This small molecule binds to this protein.
Small molecule (SMILES): O=C(CN1Cc2ccc(Cl)cc2[C@@]2(CCN(c3cncc4ccccc34)C2=O)C1)NCC1CC1

Sequence of chain 1.A:
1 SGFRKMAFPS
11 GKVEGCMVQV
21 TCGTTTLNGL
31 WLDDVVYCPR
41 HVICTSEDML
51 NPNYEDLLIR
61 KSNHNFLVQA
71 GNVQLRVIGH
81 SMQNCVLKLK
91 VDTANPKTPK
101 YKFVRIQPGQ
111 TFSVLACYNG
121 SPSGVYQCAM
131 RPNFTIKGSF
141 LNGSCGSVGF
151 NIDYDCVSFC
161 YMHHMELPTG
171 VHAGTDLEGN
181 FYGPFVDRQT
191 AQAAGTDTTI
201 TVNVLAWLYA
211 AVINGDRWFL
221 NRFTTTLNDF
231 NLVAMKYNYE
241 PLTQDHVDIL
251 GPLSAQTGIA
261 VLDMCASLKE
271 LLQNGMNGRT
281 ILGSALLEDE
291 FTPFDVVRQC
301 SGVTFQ

Binding-site contacts:
Ligand atom C20 contacts residue ASN142 of chain 1.B at 3.7 Å.
Ligand atom C20 contacts residue GLU166 of chain 1.B at 3.4 Å.
Ligand atom C17 contacts residue MET165 of chain 1.B at 3.7 Å (hydrophobic).
Ligand atom N3 contacts residue SER144 of chain 1.B at 3.9 Å.
Ligand atom C17 contacts residue HIS163 of chain 1.B at 3.4 Å.
Ligand atom C14 contacts residue ASN142 of chain 1.B at 3.7 Å.
Ligand atom C5 contacts residue GLN189 of chain 1.B at 3.6 Å.
Ligand atom C18 contacts residue HIS163 of chain 1.B at 3.8 Å.
Ligand atom C19 contacts residue LEU141 of chain 1.B at 3.9 Å (hydrophobic).
Ligand atom C9 contacts residue GLU166 of chain 1.B at 3.9 Å.
Ligand atom C18 contacts residue GLU166 of chain 1.B at 3.6 Å.
Ligand atom O1 contacts residue MET165 of chain 1.B at 3.3 Å.
Ligand atom C1 contacts residue MET165 of chain 1.B at 3.9 Å (hydrophobic).
Ligand atom N3 contacts residue GLU166 of chain 1.B at 3.8 Å.
Ligand atom C2 contacts residue ARG188 of chain 1.B at 3.7 Å.
Ligand atom C14 contacts residue CYS145 of chain 1.B at 3.6 Å (hydrophobic).
Ligand atom CL contacts residue HIS164 of chain 1.B at 3.7 Å.
Ligand atom C17 contacts residue GLU166 of chain 1.B at 3.6 Å.
Ligand atom C contacts residue MET49 of chain 1.B at 3.7 Å (hydrophobic).
Ligand atom C4 contacts residue GLN189 of chain 1.B at 3.7 Å.
Ligand atom C contacts residue MET165 of chain 1.B at 3.5 Å (hydrophobic).
Ligand atom C26 contacts residue MET165 of chain 1.B at 3.5 Å (hydrophobic).
Ligand atom C18 contacts residue LEU141 of chain 1.B at 3.8 Å (hydrophobic).
Ligand atom C19 contacts residue GLU166 of chain 1.B at 3.8 Å.
Ligand atom CL contacts residue ASP187 of chain 1.B at 3.5 Å.
Ligand atom N3 contacts residue HIS163 of chain 1.B at 2.8 Å (h-bond).
Ligand atom C20 contacts residue LEU141 of chain 1.B at 3.7 Å (hydrophobic).
Ligand atom C1 contacts residue ARG188 of chain 1.B at 3.7 Å.
Ligand atom C17 contacts residue CYS145 of chain 1.B at 3.8 Å (hydrophobic).
Ligand atom C18 contacts residue PHE140 of chain 1.B at 3.6 Å (hydrophobic).
Ligand atom C26 contacts residue HIS164 of chain 1.B at 3.3 Å.
Ligand atom C10 contacts residue GLU166 of chain 1.B at 3.2 Å.
Ligand atom C9 contacts residue LEU167 of chain 1.B at 3.7 Å (hydrophobic).
Ligand atom C1 contacts residue MET49 of chain 1.B at 3.5 Å (hydrophobic).
Ligand atom C20 contacts residue PHE140 of chain 1.B at 3.8 Å (hydrophobic).
Ligand atom CL contacts residue MET165 of chain 1.B at 3.7 Å.
Ligand atom CL contacts residue HIS41 of chain 1.B at 3.6 Å.
Ligand atom C contacts residue HIS164 of chain 1.B at 3.9 Å.
Ligand atom C2 contacts residue MET49 of chain 1.B at 3.8 Å (hydrophobic).
Ligand atom O1 contacts residue GLU166 of chain 1.B at 3.1 Å (salt-bridge).

Sequence of chain 1.B:
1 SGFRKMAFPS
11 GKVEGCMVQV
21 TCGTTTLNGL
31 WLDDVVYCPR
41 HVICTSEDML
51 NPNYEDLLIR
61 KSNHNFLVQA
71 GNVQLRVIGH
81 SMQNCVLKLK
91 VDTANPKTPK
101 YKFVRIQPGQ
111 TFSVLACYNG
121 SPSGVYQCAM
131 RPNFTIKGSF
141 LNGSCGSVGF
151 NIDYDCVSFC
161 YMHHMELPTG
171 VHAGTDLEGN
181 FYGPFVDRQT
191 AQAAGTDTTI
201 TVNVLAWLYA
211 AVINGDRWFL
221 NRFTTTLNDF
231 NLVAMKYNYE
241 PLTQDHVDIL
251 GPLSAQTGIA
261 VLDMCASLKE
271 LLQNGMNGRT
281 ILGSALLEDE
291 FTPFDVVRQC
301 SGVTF